Sequence of chain 1.A:
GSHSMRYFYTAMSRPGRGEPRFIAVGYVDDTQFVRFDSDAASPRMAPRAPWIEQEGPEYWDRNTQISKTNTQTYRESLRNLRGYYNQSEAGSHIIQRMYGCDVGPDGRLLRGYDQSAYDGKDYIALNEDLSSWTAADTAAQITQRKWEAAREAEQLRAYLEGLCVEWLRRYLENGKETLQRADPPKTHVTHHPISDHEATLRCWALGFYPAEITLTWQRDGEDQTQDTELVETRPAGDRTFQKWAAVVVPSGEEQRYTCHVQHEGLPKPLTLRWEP

Binding-site contacts:
Ligand atom CA contacts residue TYR159 of chain 1.A at 3.5 Å (hydrophobic).
Ligand atom CA contacts residue SER77 of chain 1.A at 3.5 Å.
Ligand atom CD1 contacts residue SER77 of chain 1.A at 3.2 Å.
Ligand atom C contacts residue TYR7 of chain 1.A at 3.1 Å (hydrophobic).
Ligand atom N contacts residue SER77 of chain 1.A at 2.9 Å (h-bond).
Ligand atom N contacts residue TYR159 of chain 1.A at 3.4 Å.
Ligand atom OG contacts residue ARG62 of chain 1.A at 3.0 Å (salt-bridge).
Ligand atom O contacts residue TRP147 of chain 1.A at 3.2 Å (h-bond).
Ligand atom CA contacts residue ASN70 of chain 1.A at 3.3 Å.
Ligand atom CD2 contacts residue TYR7 of chain 1.A at 3.4 Å (hydrophobic).
Ligand atom N contacts residue TYR7 of chain 1.A at 3.4 Å (h-bond).
Ligand atom N contacts residue TYR7 of chain 1.A at 2.7 Å (h-bond).
Ligand atom CA contacts residue TYR7 of chain 1.A at 3.1 Å (hydrophobic).
Ligand atom O contacts residue TRP147 of chain 1.A at 3.4 Å (h-bond).
Ligand atom OXT contacts residue THR143 of chain 1.A at 2.6 Å (h-bond).
Ligand atom OH contacts residue ARG97 of chain 1.A at 3.3 Å.
Ligand atom OG contacts residue ASN70 of chain 1.A at 2.9 Å (h-bond).
Ligand atom N contacts residue TYR99 of chain 1.A at 3.1 Å (h-bond).
Ligand atom N contacts residue ASN63 of chain 1.A at 3.0 Å (h-bond).
Ligand atom O contacts residue ILE66 of chain 1.A at 3.2 Å.
Ligand atom OG contacts residue GLU76 of chain 1.A at 3.4 Å (salt-bridge).
Ligand atom N contacts residue GLU152 of chain 1.A at 3.0 Å (salt-bridge).
Ligand atom O contacts residue ASN80 of chain 1.A at 2.8 Å (h-bond).
Ligand atom CB contacts residue TRP167 of chain 1.A at 3.4 Å (hydrophobic).
Ligand atom O contacts residue TYR159 of chain 1.A at 2.6 Å (h-bond).
Ligand atom OG contacts residue ILE66 of chain 1.A at 2.9 Å (h-bond).
Ligand atom CG contacts residue ASN63 of chain 1.A at 3.4 Å.
Ligand atom CD1 contacts residue SER67 of chain 1.A at 3.2 Å.
Ligand atom OG contacts residue THR69 of chain 1.A at 3.3 Å.
Ligand atom N contacts residue TYR171 of chain 1.A at 2.7 Å (h-bond).
Ligand atom O contacts residue TYR84 of chain 1.A at 3.2 Å (h-bond).
Ligand atom O contacts residue TYR7 of chain 1.A at 3.4 Å (h-bond).
Ligand atom OXT contacts residue TYR84 of chain 1.A at 2.7 Å (h-bond).
Ligand atom CD2 contacts residue ASN63 of chain 1.A at 3.3 Å.
Ligand atom OH contacts residue SER116 of chain 1.A at 2.8 Å (h-bond).
Ligand atom NE2 contacts residue ASN63 of chain 1.A at 3.2 Å (h-bond).
Ligand atom CD1 contacts residue ASN63 of chain 1.A at 3.4 Å.
Ligand atom O contacts residue LYS146 of chain 1.A at 3.1 Å (salt-bridge).
Ligand atom C contacts residue TYR84 of chain 1.A at 3.4 Å (hydrophobic).
Ligand atom CB contacts residue ASN70 of chain 1.A at 3.1 Å.

A small-molecule ligand and the protein it binds are described below.
Small molecule (SMILES): CC(C)C[C@H](NC(=O)[C@@H](N)CC1=NC=NC1)C(=O)N[C@@H](C)C(=O)N[C@@H](CO)C(=O)N[C@@H](CO)C(=O)NCC(=O)N[C@@H](CC1=NC=NC1)C(=O)N[C@@H](CO)C(=O)N[C@@H](Cc1ccc(O)cc1)C(=O)O